A protein and the small-molecule ligand that binds it are described below.
Small molecule (SMILES): C[C@@H]1C[C@H]2C(=O)OC[C@H](NC(=O)[C@H](Cc3ccccc3)NC(=O)Nc3ccccc3)C(=O)N3CCC[C@H]3C(=O)N3CCCC[C@H]3C(=O)N[C@@H](C)C(=O)N2C1

Binding-site contacts:
Ligand atom O contacts residue GLN52 of chain 1.E at 3.7 Å.
Ligand atom CA contacts residue GLN89 of chain 1.D at 3.7 Å.
Ligand atom CA contacts residue TYR61 of chain 1.D at 3.5 Å (hydrophobic).
Ligand atom O contacts residue GLN89 of chain 1.D at 3.5 Å (h-bond).
Ligand atom O contacts residue TYR61 of chain 1.D at 3.7 Å.
Ligand atom N contacts residue TYR61 of chain 1.D at 3.8 Å.
Ligand atom CD contacts residue PHE113 of chain 1.D at 3.7 Å (hydrophobic).
Ligand atom C4 contacts residue ALA53 of chain 1.E at 3.3 Å (hydrophobic).
Ligand atom N contacts residue TYR63 of chain 1.D at 3.1 Å (h-bond).
Ligand atom CE1 contacts residue LEU49 of chain 1.E at 3.7 Å (hydrophobic).
Ligand atom CZ contacts residue LEU115 of chain 1.D at 3.8 Å (hydrophobic).
Ligand atom CD2 contacts residue HIS83 of chain 1.E at 3.7 Å.
Ligand atom CB contacts residue ILE91 of chain 1.D at 3.6 Å (hydrophobic).
Ligand atom CB contacts residue TYR61 of chain 1.D at 3.7 Å (hydrophobic).
Ligand atom CE contacts residue ILE29 of chain 1.D at 3.6 Å (hydrophobic).
Ligand atom C contacts residue TYR63 of chain 1.D at 3.5 Å (hydrophobic).
Ligand atom CE contacts residue MET190 of chain 1.D at 3.8 Å (hydrophobic).
Ligand atom CB contacts residue MET190 of chain 1.D at 3.8 Å (hydrophobic).
Ligand atom CD1 contacts residue TYR63 of chain 1.D at 3.7 Å (hydrophobic).
Ligand atom C2 contacts residue LEU49 of chain 1.E at 3.7 Å (hydrophobic).
Ligand atom O contacts residue LEU49 of chain 1.E at 3.6 Å.
Ligand atom C3 contacts residue ASP27 of chain 1.D at 3.6 Å.
Ligand atom CZ contacts residue ILE93 of chain 1.D at 3.7 Å (hydrophobic).
Ligand atom C4 contacts residue ASP27 of chain 1.D at 3.4 Å.
Ligand atom CE contacts residue ASP27 of chain 1.D at 3.3 Å.
Ligand atom CD contacts residue TYR63 of chain 1.D at 3.6 Å (hydrophobic).
Ligand atom C5 contacts residue ALA53 of chain 1.E at 3.6 Å (hydrophobic).
Ligand atom CB contacts residue GLN89 of chain 1.D at 3.1 Å.
Ligand atom CB contacts residue TYR61 of chain 1.D at 3.7 Å (hydrophobic).
Ligand atom C contacts residue TYR63 of chain 1.D at 3.6 Å (hydrophobic).
Ligand atom CE1 contacts residue ILE93 of chain 1.D at 3.6 Å (hydrophobic).
Ligand atom C1 contacts residue ILE29 of chain 1.D at 3.8 Å (hydrophobic).
Ligand atom CZ contacts residue THR80 of chain 1.E at 3.6 Å.
Ligand atom C contacts residue TYR61 of chain 1.D at 3.6 Å (hydrophobic).
Ligand atom O contacts residue TYR61 of chain 1.D at 3.9 Å.
Ligand atom C2 contacts residue ILE29 of chain 1.D at 3.4 Å (hydrophobic).
Ligand atom CE2 contacts residue THR80 of chain 1.E at 3.6 Å.
Ligand atom O contacts residue TYR63 of chain 1.D at 2.6 Å (h-bond).
Ligand atom C contacts residue LEU49 of chain 1.E at 3.7 Å (hydrophobic).
Ligand atom N contacts residue TYR63 of chain 1.D at 3.0 Å (h-bond).

Sequence of chain 1.E:
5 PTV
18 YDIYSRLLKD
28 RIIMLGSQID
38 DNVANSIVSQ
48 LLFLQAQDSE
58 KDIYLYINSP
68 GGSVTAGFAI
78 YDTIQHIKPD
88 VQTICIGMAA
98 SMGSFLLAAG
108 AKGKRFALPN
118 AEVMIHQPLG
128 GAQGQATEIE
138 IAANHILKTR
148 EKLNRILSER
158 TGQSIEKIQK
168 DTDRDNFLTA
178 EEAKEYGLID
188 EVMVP

Sequence of chain 1.D:
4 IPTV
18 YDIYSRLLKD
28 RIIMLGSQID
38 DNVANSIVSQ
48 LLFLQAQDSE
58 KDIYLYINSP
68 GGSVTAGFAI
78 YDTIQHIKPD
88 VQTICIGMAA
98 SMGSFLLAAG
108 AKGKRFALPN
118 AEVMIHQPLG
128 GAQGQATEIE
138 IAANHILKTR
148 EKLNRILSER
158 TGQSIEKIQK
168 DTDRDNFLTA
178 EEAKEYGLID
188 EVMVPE